This small molecule binds to this protein.
Small molecule (SMILES): NC(=O)c1cc2c(-c3ccc(C(=O)NCc4ccnc(Cl)c4)s3)cccc2s1

Binding-site contacts:
Ligand atom CAX contacts residue LEU167 of chain 1.A at 3.7 Å (hydrophobic).
Ligand atom OAP contacts residue ARG48 of chain 1.A at 2.7 Å (salt-bridge).
Ligand atom CAQ contacts residue LEU167 of chain 1.A at 3.5 Å (hydrophobic).
Ligand atom OBB contacts residue LYS62 of chain 1.A at 2.9 Å (salt-bridge).
Ligand atom CL contacts residue SER116 of chain 1.A at 3.7 Å.
Ligand atom CAF contacts residue MET117 of chain 1.A at 3.5 Å (hydrophobic).
Ligand atom SAK contacts residue LEU115 of chain 1.A at 3.7 Å.
Ligand atom CAR contacts residue LEU167 of chain 1.A at 3.5 Å (hydrophobic).
Ligand atom CAB contacts residue MET117 of chain 1.A at 3.8 Å (hydrophobic).
Ligand atom NAG contacts residue THR38 of chain 1.A at 3.3 Å (h-bond).
Ligand atom CAW contacts residue VAL46 of chain 1.A at 3.7 Å (hydrophobic).
Ligand atom CAC contacts residue GLU121 of chain 1.A at 3.4 Å.
Ligand atom SAK contacts residue THR38 of chain 1.A at 3.7 Å.
Ligand atom CAD contacts residue THR38 of chain 1.A at 3.0 Å.
Ligand atom NBA contacts residue VAL46 of chain 1.A at 3.6 Å.
Ligand atom CAT contacts residue ALA60 of chain 1.A at 3.8 Å (hydrophobic).
Ligand atom CAL contacts residue SER116 of chain 1.A at 3.8 Å.
Ligand atom CAD contacts residue GLU121 of chain 1.A at 3.2 Å.
Ligand atom CAX contacts residue GLU113 of chain 1.A at 3.4 Å.
Ligand atom CAY contacts residue LEU167 of chain 1.A at 3.7 Å (hydrophobic).
Ligand atom CAM contacts residue ARG48 of chain 1.A at 3.9 Å.
Ligand atom CAB contacts residue SER116 of chain 1.A at 3.6 Å.
Ligand atom CAX contacts residue ALA60 of chain 1.A at 3.5 Å (hydrophobic).
Ligand atom SAS contacts residue LEU96 of chain 1.A at 3.8 Å.
Ligand atom CAM contacts residue SER116 of chain 1.A at 3.6 Å.
Ligand atom CAM contacts residue THR38 of chain 1.A at 3.4 Å.
Ligand atom CAE contacts residue MET117 of chain 1.A at 3.8 Å (hydrophobic).
Ligand atom CAY contacts residue LEU115 of chain 1.A at 3.6 Å (hydrophobic).
Ligand atom CAL contacts residue THR38 of chain 1.A at 3.7 Å.
Ligand atom CAZ contacts residue VAL46 of chain 1.A at 3.7 Å (hydrophobic).
Ligand atom CAT contacts residue LEU167 of chain 1.A at 3.6 Å (hydrophobic).
Ligand atom CAA contacts residue GLU121 of chain 1.A at 3.5 Å.
Ligand atom CAN contacts residue LEU167 of chain 1.A at 3.5 Å (hydrophobic).
Ligand atom NAG contacts residue GLU121 of chain 1.A at 2.9 Å (salt-bridge).
Ligand atom OAP contacts residue SER116 of chain 1.A at 3.4 Å (h-bond).
Ligand atom NAH contacts residue MET117 of chain 1.A at 3.3 Å (h-bond).
Ligand atom OAP contacts residue THR38 of chain 1.A at 3.3 Å (h-bond).
Ligand atom CAT contacts residue PHE112 of chain 1.A at 3.9 Å (hydrophobic).
Ligand atom CAJ contacts residue LEU167 of chain 1.A at 3.8 Å (hydrophobic).
Ligand atom CAV contacts residue LEU167 of chain 1.A at 3.6 Å (hydrophobic).

Sequence of chain 1.A:
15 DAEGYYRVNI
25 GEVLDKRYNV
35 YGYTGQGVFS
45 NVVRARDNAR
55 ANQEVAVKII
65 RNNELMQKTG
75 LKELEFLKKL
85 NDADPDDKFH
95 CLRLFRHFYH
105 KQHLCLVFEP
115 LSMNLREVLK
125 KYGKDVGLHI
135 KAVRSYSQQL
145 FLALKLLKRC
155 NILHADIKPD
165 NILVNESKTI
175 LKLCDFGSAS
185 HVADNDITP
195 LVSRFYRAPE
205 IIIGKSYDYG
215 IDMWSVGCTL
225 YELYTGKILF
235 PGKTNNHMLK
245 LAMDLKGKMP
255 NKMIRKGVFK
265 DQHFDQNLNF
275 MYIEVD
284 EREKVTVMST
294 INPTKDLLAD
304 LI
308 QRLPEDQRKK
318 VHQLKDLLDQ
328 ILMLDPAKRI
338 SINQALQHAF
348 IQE